Binding-site contacts:
Ligand atom C44 contacts residue ARG85 of chain 4.A at 3.8 Å.
Ligand atom C95 contacts residue ALA350 of chain 4.A at 3.2 Å (hydrophobic).
Ligand atom N11 contacts residue ILE281 of chain 4.A at 3.6 Å.
Ligand atom C86 contacts residue ARG86 of chain 4.A at 3.7 Å.
Ligand atom C80 contacts residue PHE37 of chain 4.A at 3.6 Å (hydrophobic).
Ligand atom C1 contacts residue HEM1 of chain 4.B at 3.0 Å.
Ligand atom C13 contacts residue SER99 of chain 4.A at 3.7 Å.
Ligand atom C35 contacts residue ILE281 of chain 4.A at 3.4 Å (hydrophobic).
Ligand atom S81 contacts residue PHE193 of chain 4.A at 3.6 Å.
Ligand atom C33 contacts residue LEU190 of chain 4.A at 3.6 Å (hydrophobic).
Ligand atom C86 contacts residue ASP56 of chain 4.A at 3.7 Å.
Ligand atom C10 contacts residue SER99 of chain 4.A at 3.4 Å.
Ligand atom C32 contacts residue LEU191 of chain 4.A at 3.8 Å (hydrophobic).
Ligand atom C31 contacts residue LEU191 of chain 4.A at 3.5 Å (hydrophobic).
Ligand atom C32 contacts residue PHE284 of chain 4.A at 3.3 Å (hydrophobic).
Ligand atom C49 contacts residue ALA350 of chain 4.A at 3.5 Å (hydrophobic).
Ligand atom O41 contacts residue SER99 of chain 4.A at 2.8 Å (h-bond).
Ligand atom C50 contacts residue ALA350 of chain 4.A at 3.1 Å (hydrophobic).
Ligand atom C51 contacts residue ILE349 of chain 4.A at 3.5 Å (hydrophobic).
Ligand atom C6 contacts residue PHE284 of chain 4.A at 3.6 Å (hydrophobic).
Ligand atom N5 contacts residue HEM1 of chain 4.B at 2.2 Å.
Ligand atom S81 contacts residue PHE195 of chain 4.A at 3.5 Å.
Ligand atom C1 contacts residue ALA285 of chain 4.A at 3.5 Å (hydrophobic).
Ligand atom C52 contacts residue HEM1 of chain 4.B at 3.6 Å.
Ligand atom C64 contacts residue PHE88 of chain 4.A at 3.6 Å (hydrophobic).
Ligand atom C50 contacts residue ILE349 of chain 4.A at 3.8 Å (hydrophobic).
Ligand atom C4 contacts residue ILE349 of chain 4.A at 3.8 Å (hydrophobic).
Ligand atom O24 contacts residue SER99 of chain 4.A at 2.9 Å (h-bond).
Ligand atom N11 contacts residue SER99 of chain 4.A at 3.0 Å (h-bond).
Ligand atom C90 contacts residue ARG86 of chain 4.A at 3.7 Å.
Ligand atom C86 contacts residue THR204 of chain 4.A at 3.8 Å.
Ligand atom O24 contacts residue ILE281 of chain 4.A at 3.8 Å.
Ligand atom C51 contacts residue HEM1 of chain 4.B at 3.6 Å.
Ligand atom C33 contacts residue PHE284 of chain 4.A at 3.4 Å (hydrophobic).
Ligand atom O41 contacts residue ILE100 of chain 4.A at 3.1 Å.
Ligand atom C95 contacts residue ARG352 of chain 4.A at 3.4 Å.
Ligand atom N74 contacts residue ALA350 of chain 4.A at 3.7 Å.
Ligand atom C4 contacts residue HEM1 of chain 4.B at 2.9 Å.
Ligand atom C26 contacts residue PHE88 of chain 4.A at 3.7 Å (hydrophobic).
Ligand atom C34 contacts residue ILE281 of chain 4.A at 3.6 Å (hydrophobic).

Sequence of chain 4.A:
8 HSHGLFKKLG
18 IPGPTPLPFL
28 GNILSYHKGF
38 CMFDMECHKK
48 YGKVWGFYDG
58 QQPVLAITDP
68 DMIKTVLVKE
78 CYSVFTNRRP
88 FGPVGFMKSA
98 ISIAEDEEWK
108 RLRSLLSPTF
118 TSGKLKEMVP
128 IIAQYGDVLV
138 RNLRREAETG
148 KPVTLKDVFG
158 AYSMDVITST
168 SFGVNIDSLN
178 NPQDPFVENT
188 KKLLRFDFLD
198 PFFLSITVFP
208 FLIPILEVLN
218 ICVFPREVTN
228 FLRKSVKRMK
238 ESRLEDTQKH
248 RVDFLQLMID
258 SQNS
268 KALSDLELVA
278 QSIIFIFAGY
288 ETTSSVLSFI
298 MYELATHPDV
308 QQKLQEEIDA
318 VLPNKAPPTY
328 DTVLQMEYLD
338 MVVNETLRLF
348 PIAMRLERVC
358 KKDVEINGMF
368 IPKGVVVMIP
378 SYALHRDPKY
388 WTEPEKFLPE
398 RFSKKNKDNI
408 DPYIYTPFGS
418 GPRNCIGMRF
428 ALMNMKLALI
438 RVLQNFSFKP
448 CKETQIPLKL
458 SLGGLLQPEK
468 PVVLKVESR

This protein binds this small molecule.
Small molecule (SMILES): CC(C)c1nc(CN(C)C(=O)N[C@H](C(=O)N[C@@H](Cc2ccccc2)C[C@H](O)[C@H](Cc2ccccc2)NC(=O)OCc2cncs2)C(C)C)cs1